Binding-site contacts:
Ligand atom C11 contacts residue TRP321 of chain 3.A at 3.7 Å (hydrophobic).
Ligand atom C7 contacts residue SER291 of chain 3.A at 4.2 Å.
Ligand atom O1A contacts residue SER286 of chain 3.A at 3.5 Å (h-bond).
Ligand atom O1B contacts residue ALA288 of chain 3.A at 3.9 Å.
Ligand atom O7 contacts residue TRP321 of chain 3.A at 4.1 Å.
Ligand atom C9 contacts residue LYS352 of chain 3.A at 3.5 Å.
Ligand atom C11 contacts residue ASP320 of chain 3.A at 3.7 Å.
Ligand atom C1 contacts residue ASN318 of chain 3.A at 4.0 Å.
Ligand atom C9 contacts residue TRP321 of chain 3.A at 4.0 Å (hydrophobic).
Ligand atom O1B contacts residue SER286 of chain 3.A at 2.6 Å (h-bond).
Ligand atom O9 contacts residue LYS352 of chain 3.A at 2.9 Å (salt-bridge).
Ligand atom O10 contacts residue TRP321 of chain 3.A at 4.0 Å.
Ligand atom C6 contacts residue SER291 of chain 3.A at 4.1 Å.
Ligand atom C1 contacts residue SER286 of chain 3.A at 3.4 Å.
Ligand atom C5 contacts residue ASN318 of chain 3.A at 3.7 Å.
Ligand atom C11 contacts residue ASN318 of chain 3.A at 3.7 Å.
Ligand atom N5 contacts residue SER291 of chain 3.A at 3.3 Å (h-bond).
Ligand atom N5 contacts residue ASN318 of chain 3.A at 3.1 Å (h-bond).
Ligand atom C10 contacts residue TRP321 of chain 3.A at 3.8 Å (hydrophobic).
Ligand atom O9 contacts residue SER289 of chain 3.A at 4.2 Å.
Ligand atom C10 contacts residue ASN318 of chain 3.A at 3.6 Å.
Ligand atom C8 contacts residue SER289 of chain 3.A at 3.5 Å.
Ligand atom O8 contacts residue SER286 of chain 3.A at 4.0 Å.
Ligand atom O4 contacts residue THR319 of chain 3.A at 4.1 Å.
Ligand atom C5 contacts residue SER291 of chain 3.A at 4.3 Å.
Ligand atom N5 contacts residue TRP321 of chain 3.A at 4.3 Å.
Ligand atom C10 contacts residue SER291 of chain 3.A at 3.8 Å.
Ligand atom O4 contacts residue ASN318 of chain 3.A at 2.6 Å (h-bond).
Ligand atom O1B contacts residue SER289 of chain 3.A at 4.1 Å.
Ligand atom C7 contacts residue TRP321 of chain 3.A at 3.9 Å (hydrophobic).
Ligand atom O1A contacts residue ASN318 of chain 3.A at 3.0 Å (h-bond).
Ligand atom O8 contacts residue ALA288 of chain 3.A at 4.0 Å.
Ligand atom C3 contacts residue ASN318 of chain 3.A at 3.8 Å.
Ligand atom O8 contacts residue SER289 of chain 3.A at 2.7 Å (h-bond).
Ligand atom C7 contacts residue SER289 of chain 3.A at 3.9 Å.
Ligand atom C11 contacts residue THR319 of chain 3.A at 3.5 Å.
Ligand atom C6 contacts residue SER289 of chain 3.A at 4.2 Å.
Ligand atom C11 contacts residue SER291 of chain 3.A at 3.6 Å.
Ligand atom C4 contacts residue ASN318 of chain 3.A at 3.1 Å.
Ligand atom C9 contacts residue SER289 of chain 3.A at 3.6 Å.

A small-molecule ligand and the protein it binds are described below.
Small molecule (SMILES): CC(=O)N[C@H]1[C@H]([C@H](O)[C@H](O)CO)O[C@@](O)(C(=O)O)C[C@@H]1O

Sequence of chain 3.A:
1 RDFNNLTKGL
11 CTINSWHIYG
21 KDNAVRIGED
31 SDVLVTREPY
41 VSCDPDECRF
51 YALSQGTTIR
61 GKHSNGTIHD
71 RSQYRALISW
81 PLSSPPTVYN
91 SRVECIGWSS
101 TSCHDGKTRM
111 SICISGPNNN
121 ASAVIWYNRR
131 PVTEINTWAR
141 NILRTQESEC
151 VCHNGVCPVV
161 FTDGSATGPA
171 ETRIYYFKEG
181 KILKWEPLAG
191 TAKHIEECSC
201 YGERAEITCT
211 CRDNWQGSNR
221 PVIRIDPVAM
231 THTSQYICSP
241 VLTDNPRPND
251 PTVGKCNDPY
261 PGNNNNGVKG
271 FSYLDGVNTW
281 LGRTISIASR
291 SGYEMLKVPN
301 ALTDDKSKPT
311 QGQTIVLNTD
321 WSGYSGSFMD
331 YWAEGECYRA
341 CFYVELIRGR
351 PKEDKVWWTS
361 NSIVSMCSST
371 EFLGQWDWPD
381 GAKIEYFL